Binding-site contacts:
Ligand atom CA contacts residue GLU143 of chain 1.A at 3.2 Å.
Ligand atom N contacts residue LYS1 of chain 1.MA at 2.8 Å (salt-bridge).
Ligand atom CG2 contacts residue LEU202 of chain 1.A at 4.3 Å (hydrophobic).
Ligand atom CG1 contacts residue LYS1 of chain 1.MA at 3.4 Å.
Ligand atom CG1 contacts residue VAL139 of chain 1.A at 4.3 Å (hydrophobic).
Ligand atom CG2 contacts residue HIS142 of chain 1.A at 4.1 Å.
Ligand atom CG1 contacts residue ASN112 of chain 1.A at 3.7 Å.
Ligand atom CG1 contacts residue LEU133 of chain 1.A at 3.8 Å (hydrophobic).
Ligand atom CG2 contacts residue VAL139 of chain 1.A at 4.3 Å (hydrophobic).
Ligand atom N contacts residue ASN112 of chain 1.A at 2.9 Å (h-bond).
Ligand atom C contacts residue LYS1 of chain 1.MA at 1.3 Å.
Ligand atom N contacts residue ALA113 of chain 1.A at 2.8 Å (h-bond).
Ligand atom C contacts residue HIS231 of chain 1.A at 3.9 Å.
Ligand atom CA contacts residue ALA113 of chain 1.A at 4.3 Å (hydrophobic).
Ligand atom O contacts residue GLU166 of chain 1.A at 4.2 Å.
Ligand atom CB contacts residue VAL139 of chain 1.A at 4.1 Å (hydrophobic).
Ligand atom O contacts residue HIS231 of chain 1.A at 3.4 Å.
Ligand atom CG2 contacts residue LYS1 of chain 1.MA at 4.3 Å.
Ligand atom O contacts residue ARG203 of chain 1.A at 2.8 Å (salt-bridge).
Ligand atom O contacts residue HIS142 of chain 1.A at 4.2 Å.
Ligand atom O contacts residue LYS1 of chain 1.MA at 2.2 Å (salt-bridge).
Ligand atom CG1 contacts residue GLU143 of chain 1.A at 4.3 Å.
Ligand atom CG2 contacts residue GLU143 of chain 1.A at 4.2 Å.
Ligand atom CG1 contacts residue LEU202 of chain 1.A at 3.7 Å (hydrophobic).
Ligand atom CG2 contacts residue ILE188 of chain 1.A at 4.3 Å (hydrophobic).
Ligand atom C contacts residue ASN112 of chain 1.A at 4.0 Å.
Ligand atom C contacts residue ARG203 of chain 1.A at 3.9 Å.
Ligand atom CB contacts residue GLU143 of chain 1.A at 3.3 Å.
Ligand atom N contacts residue GLU143 of chain 1.A at 2.7 Å (salt-bridge).
Ligand atom CB contacts residue LYS1 of chain 1.MA at 3.4 Å.
Ligand atom CG2 contacts residue ARG203 of chain 1.A at 3.8 Å.
Ligand atom CA contacts residue LYS1 of chain 1.MA at 2.5 Å.
Ligand atom CB contacts residue ASN112 of chain 1.A at 4.3 Å.
Ligand atom CA contacts residue ASN112 of chain 1.A at 3.8 Å.
Ligand atom CA contacts residue HIS142 of chain 1.A at 4.0 Å.

This small molecule binds to this protein.
Small molecule (SMILES): CC(C)[C@H](N)C(=O)O

Sequence of chain 1.A:
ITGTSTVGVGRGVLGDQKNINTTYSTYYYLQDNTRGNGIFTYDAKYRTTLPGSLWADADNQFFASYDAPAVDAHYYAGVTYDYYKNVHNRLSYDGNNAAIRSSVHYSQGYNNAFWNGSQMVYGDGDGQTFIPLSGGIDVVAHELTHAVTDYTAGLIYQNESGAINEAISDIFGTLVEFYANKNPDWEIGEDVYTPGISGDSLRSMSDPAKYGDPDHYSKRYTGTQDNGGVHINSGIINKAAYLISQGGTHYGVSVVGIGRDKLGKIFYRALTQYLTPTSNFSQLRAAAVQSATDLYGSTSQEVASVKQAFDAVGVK